Sequence of chain 1.A:
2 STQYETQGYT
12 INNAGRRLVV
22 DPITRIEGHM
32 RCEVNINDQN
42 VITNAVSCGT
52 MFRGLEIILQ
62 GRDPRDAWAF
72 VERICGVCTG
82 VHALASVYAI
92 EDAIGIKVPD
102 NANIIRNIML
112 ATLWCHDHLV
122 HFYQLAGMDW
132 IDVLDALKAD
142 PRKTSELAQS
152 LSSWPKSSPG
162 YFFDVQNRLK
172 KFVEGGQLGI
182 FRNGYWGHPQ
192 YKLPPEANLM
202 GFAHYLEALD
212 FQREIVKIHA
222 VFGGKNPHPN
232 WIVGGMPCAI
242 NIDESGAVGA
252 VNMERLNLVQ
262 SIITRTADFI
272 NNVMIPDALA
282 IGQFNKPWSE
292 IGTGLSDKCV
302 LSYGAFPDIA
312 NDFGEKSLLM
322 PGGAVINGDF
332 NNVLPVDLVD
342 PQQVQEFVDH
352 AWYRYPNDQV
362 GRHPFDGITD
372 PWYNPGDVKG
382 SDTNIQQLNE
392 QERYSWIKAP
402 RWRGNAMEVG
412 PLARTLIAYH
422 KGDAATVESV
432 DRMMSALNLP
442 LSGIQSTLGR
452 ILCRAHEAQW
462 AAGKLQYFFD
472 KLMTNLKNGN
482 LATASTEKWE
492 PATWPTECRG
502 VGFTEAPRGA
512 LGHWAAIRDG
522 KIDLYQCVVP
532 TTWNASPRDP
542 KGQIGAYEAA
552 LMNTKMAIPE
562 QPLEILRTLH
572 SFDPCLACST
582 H

This small molecule binds to this protein.
Small molecule (SMILES): N#C[Fe](C#N)(C#[O+])O[Ni]

Binding-site contacts:
Ligand atom O1 contacts residue ALA507 of chain 1.A at 3.5 Å.
Ligand atom N2 contacts residue ARG509 of chain 1.A at 3.7 Å.
Ligand atom O4 contacts residue CYS79 of chain 1.A at 2.7 Å (h-bond).
Ligand atom O4 contacts residue ARG509 of chain 1.A at 3.0 Å (salt-bridge).
Ligand atom O1 contacts residue LEU512 of chain 1.A at 3.5 Å.
Ligand atom N3 contacts residue ALA507 of chain 1.A at 3.3 Å.
Ligand atom NI contacts residue CYS576 of chain 1.A at 2.2 Å.
Ligand atom C1 contacts residue PRO531 of chain 1.A at 3.7 Å (hydrophobic).
Ligand atom N3 contacts residue ARG509 of chain 1.A at 3.0 Å (salt-bridge).
Ligand atom C3 contacts residue ARG509 of chain 1.A at 3.4 Å.
Ligand atom C2 contacts residue CYS576 of chain 1.A at 3.6 Å (hydrophobic).
Ligand atom C2 contacts residue CYS579 of chain 1.A at 3.0 Å (hydrophobic).
Ligand atom O1 contacts residue PRO531 of chain 1.A at 3.5 Å.
Ligand atom C1 contacts residue CYS79 of chain 1.A at 3.2 Å (hydrophobic).
Ligand atom C1 contacts residue CYS579 of chain 1.A at 3.2 Å (hydrophobic).
Ligand atom C2 contacts residue VAL530 of chain 1.A at 3.7 Å (hydrophobic).
Ligand atom C1 contacts residue ALA507 of chain 1.A at 3.7 Å (hydrophobic).
Ligand atom N2 contacts residue CYS576 of chain 1.A at 3.8 Å.
Ligand atom O4 contacts residue CYS579 of chain 1.A at 3.1 Å (h-bond).
Ligand atom C3 contacts residue ALA507 of chain 1.A at 3.7 Å (hydrophobic).
Ligand atom C2 contacts residue PRO531 of chain 1.A at 3.8 Å (hydrophobic).
Ligand atom N2 contacts residue CYS579 of chain 1.A at 3.4 Å.
Ligand atom N2 contacts residue PRO531 of chain 1.A at 3.6 Å.
Ligand atom C1 contacts residue VAL530 of chain 1.A at 3.5 Å (hydrophobic).
Ligand atom FE contacts residue CYS79 of chain 1.A at 2.3 Å.
Ligand atom NI contacts residue CYS76 of chain 1.A at 2.3 Å.
Ligand atom NI contacts residue CYS79 of chain 1.A at 2.6 Å.
Ligand atom N2 contacts residue THR532 of chain 1.A at 2.8 Å (h-bond).
Ligand atom N3 contacts residue CYS79 of chain 1.A at 3.4 Å.
Ligand atom O1 contacts residue VAL530 of chain 1.A at 3.4 Å.
Ligand atom C2 contacts residue THR532 of chain 1.A at 3.8 Å.
Ligand atom C3 contacts residue CYS79 of chain 1.A at 3.0 Å (hydrophobic).
Ligand atom O1 contacts residue HIS83 of chain 1.A at 3.4 Å (h-bond).
Ligand atom NI contacts residue CYS579 of chain 1.A at 2.5 Å.
Ligand atom C2 contacts residue ARG509 of chain 1.A at 3.7 Å.
Ligand atom N3 contacts residue PRO508 of chain 1.A at 3.4 Å (h-bond).
Ligand atom O1 contacts residue VAL82 of chain 1.A at 3.5 Å.
Ligand atom C1 contacts residue HIS83 of chain 1.A at 3.6 Å.
Ligand atom O4 contacts residue CYS576 of chain 1.A at 2.9 Å.
Ligand atom FE contacts residue CYS579 of chain 1.A at 2.3 Å.